Sequence of chain 1.E:
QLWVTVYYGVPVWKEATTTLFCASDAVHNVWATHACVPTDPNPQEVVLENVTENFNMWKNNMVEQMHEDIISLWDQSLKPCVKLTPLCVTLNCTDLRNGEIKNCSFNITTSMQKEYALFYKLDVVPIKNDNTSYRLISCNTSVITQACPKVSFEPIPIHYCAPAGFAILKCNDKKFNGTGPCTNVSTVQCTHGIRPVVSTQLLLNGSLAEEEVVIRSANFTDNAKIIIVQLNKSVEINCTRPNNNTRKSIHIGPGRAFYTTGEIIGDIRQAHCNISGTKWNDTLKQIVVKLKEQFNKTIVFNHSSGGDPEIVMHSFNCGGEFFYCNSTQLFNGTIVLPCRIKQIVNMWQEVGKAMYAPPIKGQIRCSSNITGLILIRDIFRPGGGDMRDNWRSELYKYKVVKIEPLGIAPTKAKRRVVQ

A protein and the small-molecule ligand that binds it are described below.
Small molecule (SMILES): CC(=O)N[C@@H]1[C@@H](O)[C@H](O)[C@@H](CO)O[C@H]1O

Binding-site contacts:
Ligand atom C7 contacts residue ASN363 of chain 1.E at 3.0 Å.
Ligand atom C4 contacts residue ASN363 of chain 1.E at 4.2 Å.
Ligand atom C8 contacts residue ASN363 of chain 1.E at 3.6 Å.
Ligand atom C2 contacts residue ASN363 of chain 1.E at 2.5 Å.
Ligand atom C1 contacts residue ASN363 of chain 1.E at 1.4 Å.
Ligand atom O7 contacts residue HIS364 of chain 1.E at 4.0 Å.
Ligand atom O5 contacts residue ASN363 of chain 1.E at 2.3 Å (h-bond).
Ligand atom C5 contacts residue ASN363 of chain 1.E at 3.6 Å.
Ligand atom N2 contacts residue ASN363 of chain 1.E at 3.0 Å (h-bond).
Ligand atom C3 contacts residue ASN363 of chain 1.E at 3.8 Å.
Ligand atom O7 contacts residue ASN363 of chain 1.E at 3.2 Å (h-bond).